Sequence of chain 2.B:
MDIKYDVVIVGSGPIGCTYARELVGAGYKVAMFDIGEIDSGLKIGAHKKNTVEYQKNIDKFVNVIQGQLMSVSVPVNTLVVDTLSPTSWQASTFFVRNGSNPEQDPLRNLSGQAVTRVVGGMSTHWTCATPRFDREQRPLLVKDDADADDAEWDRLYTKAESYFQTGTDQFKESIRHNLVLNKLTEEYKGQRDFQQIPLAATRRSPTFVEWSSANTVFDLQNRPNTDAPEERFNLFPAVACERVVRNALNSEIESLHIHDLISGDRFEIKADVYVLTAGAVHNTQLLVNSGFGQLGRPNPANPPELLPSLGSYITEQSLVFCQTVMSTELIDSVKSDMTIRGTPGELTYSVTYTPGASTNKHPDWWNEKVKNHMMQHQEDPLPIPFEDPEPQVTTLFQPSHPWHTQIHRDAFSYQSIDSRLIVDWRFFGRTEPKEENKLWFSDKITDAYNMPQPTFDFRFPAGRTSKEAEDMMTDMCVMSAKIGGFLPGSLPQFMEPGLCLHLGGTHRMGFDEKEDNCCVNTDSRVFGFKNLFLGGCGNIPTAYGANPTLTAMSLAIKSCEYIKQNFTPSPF

Binding-site contacts:
Ligand atom C1 contacts residue FDA1 of chain 2.F at 3.6 Å.
Ligand atom F2 contacts residue PHE474 of chain 2.B at 3.8 Å.
Ligand atom O6 contacts residue TYR456 of chain 2.B at 3.0 Å (h-bond).
Ligand atom C3 contacts residue PHE474 of chain 2.B at 3.9 Å (hydrophobic).
Ligand atom O1 contacts residue HIS548 of chain 2.B at 2.8 Å (h-bond).
Ligand atom C4 contacts residue ASP452 of chain 2.B at 3.3 Å.
Ligand atom C3 contacts residue GLN448 of chain 2.B at 3.9 Å.
Ligand atom C1 contacts residue ASN593 of chain 2.B at 3.8 Å.
Ligand atom C3 contacts residue ARG472 of chain 2.B at 3.8 Å.
Ligand atom C2 contacts residue THR169 of chain 2.B at 4.0 Å.
Ligand atom C4 contacts residue TYR456 of chain 2.B at 3.8 Å (hydrophobic).
Ligand atom O6 contacts residue CYS546 of chain 2.B at 3.6 Å.
Ligand atom C1 contacts residue HIS548 of chain 2.B at 3.3 Å.
Ligand atom O1 contacts residue ASN593 of chain 2.B at 3.2 Å (h-bond).
Ligand atom C2 contacts residue ASN593 of chain 2.B at 3.9 Å.
Ligand atom C6 contacts residue PHE454 of chain 2.B at 3.9 Å (hydrophobic).
Ligand atom O4 contacts residue FDA1 of chain 2.F at 3.4 Å.
Ligand atom O5 contacts residue FDA1 of chain 2.F at 3.4 Å.
Ligand atom F2 contacts residue GLN448 of chain 2.B at 2.9 Å.
Ligand atom O5 contacts residue HIS548 of chain 2.B at 3.8 Å.
Ligand atom F2 contacts residue ASN593 of chain 2.B at 2.9 Å.
Ligand atom O6 contacts residue LEU545 of chain 2.B at 2.8 Å (h-bond).
Ligand atom O4 contacts residue ASP452 of chain 2.B at 2.7 Å (salt-bridge).
Ligand atom O3 contacts residue GLN448 of chain 2.B at 3.2 Å (h-bond).
Ligand atom O3 contacts residue ARG472 of chain 2.B at 3.4 Å.
Ligand atom C2 contacts residue GLN448 of chain 2.B at 3.9 Å.
Ligand atom O3 contacts residue HIS450 of chain 2.B at 3.4 Å.
Ligand atom O3 contacts residue THR169 of chain 2.B at 3.9 Å.
Ligand atom O1 contacts residue FDA1 of chain 2.F at 2.7 Å.
Ligand atom C2 contacts residue FDA1 of chain 2.F at 3.5 Å.
Ligand atom C3 contacts residue ASP452 of chain 2.B at 3.2 Å.
Ligand atom O5 contacts residue CYS546 of chain 2.B at 3.3 Å (h-bond).
Ligand atom C6 contacts residue FDA1 of chain 2.F at 4.0 Å.
Ligand atom O6 contacts residue PHE454 of chain 2.B at 3.5 Å.
Ligand atom F2 contacts residue FDA1 of chain 2.F at 3.6 Å.
Ligand atom C6 contacts residue CYS546 of chain 2.B at 3.6 Å (hydrophobic).
Ligand atom O3 contacts residue ASP452 of chain 2.B at 2.3 Å (salt-bridge).
Ligand atom O4 contacts residue THR169 of chain 2.B at 3.3 Å (h-bond).
Ligand atom C5 contacts residue CYS546 of chain 2.B at 3.7 Å (hydrophobic).
Ligand atom C6 contacts residue LEU545 of chain 2.B at 3.3 Å (hydrophobic).

This small molecule binds to this protein.
Small molecule (SMILES): OC[C@H]1O[C@@H](O)[C@H](F)[C@@H](O)[C@H]1O